Binding-site contacts:
Ligand atom CAM contacts residue HIS34 of chain 1.A at 3.4 Å.
Ligand atom CAI contacts residue ASP224 of chain 1.A at 3.2 Å.
Ligand atom OAA contacts residue TYR171 of chain 1.A at 3.9 Å.
Ligand atom CAP contacts residue GLU266 of chain 1.A at 3.0 Å.
Ligand atom CAM contacts residue PHE290 of chain 1.A at 4.2 Å (hydrophobic).
Ligand atom NAK contacts residue ARG254 of chain 1.A at 3.6 Å.
Ligand atom CAO contacts residue TYR64 of chain 1.A at 3.7 Å (hydrophobic).
Ligand atom OAB contacts residue TYR64 of chain 1.A at 3.7 Å.
Ligand atom CAL contacts residue GLU266 of chain 1.A at 3.7 Å.
Ligand atom CAN contacts residue TRP67 of chain 1.A at 4.2 Å (hydrophobic).
Ligand atom CAI contacts residue HIS34 of chain 1.A at 4.2 Å.
Ligand atom CAN contacts residue HIS128 of chain 1.A at 3.7 Å.
Ligand atom CAI contacts residue GLU266 of chain 1.A at 3.9 Å.
Ligand atom OAA contacts residue ASP224 of chain 1.A at 4.0 Å.
Ligand atom OAA contacts residue HIS128 of chain 1.A at 3.0 Å (h-bond).
Ligand atom CAH contacts residue TYR64 of chain 1.A at 3.8 Å (hydrophobic).
Ligand atom OAA contacts residue HIS34 of chain 1.A at 2.2 Å (h-bond).
Ligand atom CAI contacts residue ARG254 of chain 1.A at 4.0 Å.
Ligand atom CAF contacts residue TRP67 of chain 1.A at 3.7 Å (hydrophobic).
Ligand atom CAM contacts residue HIS128 of chain 1.A at 4.0 Å.
Ligand atom CAJ contacts residue GLU266 of chain 1.A at 2.4 Å.
Ligand atom CAN contacts residue GLU66 of chain 1.A at 3.7 Å.
Ligand atom OAB contacts residue HIS128 of chain 1.A at 3.7 Å.
Ligand atom CAG contacts residue GLU266 of chain 1.A at 4.1 Å.
Ligand atom CAN contacts residue ASP224 of chain 1.A at 4.1 Å.
Ligand atom CAO contacts residue GLU266 of chain 1.A at 4.1 Å.
Ligand atom OAC contacts residue PHE290 of chain 1.A at 3.7 Å.
Ligand atom NAK contacts residue ASP224 of chain 1.A at 3.9 Å.
Ligand atom OAC contacts residue TYR64 of chain 1.A at 2.5 Å.
Ligand atom CAM contacts residue ASP224 of chain 1.A at 4.0 Å.
Ligand atom NAK contacts residue GLU266 of chain 1.A at 2.6 Å (salt-bridge).
Ligand atom OAC contacts residue GLU266 of chain 1.A at 3.4 Å (salt-bridge).
Ligand atom CAP contacts residue ASP224 of chain 1.A at 3.8 Å.
Ligand atom CAP contacts residue ARG254 of chain 1.A at 4.2 Å.
Ligand atom CAH contacts residue TRP67 of chain 1.A at 4.1 Å (hydrophobic).
Ligand atom OAB contacts residue TRP67 of chain 1.A at 3.8 Å.
Ligand atom OAB contacts residue GLU66 of chain 1.A at 2.3 Å (salt-bridge).
Ligand atom CAE contacts residue LEU50 of chain 1.A at 3.9 Å (hydrophobic).
Ligand atom OAB contacts residue PHE290 of chain 1.A at 4.0 Å.
Ligand atom CAG contacts residue LEU50 of chain 1.A at 4.1 Å (hydrophobic).

A small-molecule ligand and the protein it binds are described below.
Small molecule (SMILES): O[C@@H]1[C@H](O)[C@H](Cc2ccccc2)NC[C@H]1O

Sequence of chain 1.A:
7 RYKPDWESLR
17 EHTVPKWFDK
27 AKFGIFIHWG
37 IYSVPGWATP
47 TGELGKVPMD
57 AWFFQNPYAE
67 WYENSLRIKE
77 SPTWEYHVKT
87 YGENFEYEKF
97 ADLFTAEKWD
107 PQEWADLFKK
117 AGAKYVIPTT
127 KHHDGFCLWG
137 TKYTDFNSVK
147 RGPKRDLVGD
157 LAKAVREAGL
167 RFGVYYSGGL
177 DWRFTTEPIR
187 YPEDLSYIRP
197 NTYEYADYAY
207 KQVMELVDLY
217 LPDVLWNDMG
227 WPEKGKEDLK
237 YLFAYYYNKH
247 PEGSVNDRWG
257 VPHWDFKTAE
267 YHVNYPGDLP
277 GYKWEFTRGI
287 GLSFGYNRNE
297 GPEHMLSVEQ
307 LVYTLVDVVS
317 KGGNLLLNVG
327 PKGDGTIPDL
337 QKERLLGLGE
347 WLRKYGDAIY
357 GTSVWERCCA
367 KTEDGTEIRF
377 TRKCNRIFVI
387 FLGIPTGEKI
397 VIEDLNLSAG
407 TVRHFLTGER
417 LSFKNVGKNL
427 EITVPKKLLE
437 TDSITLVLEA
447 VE